Binding-site contacts:
Ligand atom C8 contacts residue VAL199 of chain 57.B at 3.7 Å (hydrophobic).
Ligand atom C2 contacts residue ILE194 of chain 57.B at 3.5 Å (hydrophobic).
Ligand atom C12 contacts residue PHE237 of chain 57.B at 3.5 Å (hydrophobic).
Ligand atom C5 contacts residue VAL196 of chain 57.B at 3.8 Å (hydrophobic).
Ligand atom O14 contacts residue MET132 of chain 57.B at 3.4 Å.
Ligand atom C25 contacts residue ASP236 of chain 57.B at 3.5 Å.
Ligand atom O22 contacts residue TYR112 of chain 57.B at 3.5 Å.
Ligand atom C8 contacts residue VAL196 of chain 57.B at 3.6 Å (hydrophobic).
Ligand atom N4 contacts residue LEU134 of chain 57.B at 3.7 Å.
Ligand atom C3 contacts residue TYR159 of chain 57.B at 3.6 Å (hydrophobic).
Ligand atom C18 contacts residue TYR112 of chain 57.B at 3.7 Å (hydrophobic).
Ligand atom O22 contacts residue TYR205 of chain 57.B at 3.8 Å.
Ligand atom C18 contacts residue PHE237 of chain 57.B at 3.6 Å (hydrophobic).
Ligand atom C1 contacts residue PRO181 of chain 57.B at 3.7 Å (hydrophobic).
Ligand atom N3 contacts residue LEU240 of chain 57.B at 3.5 Å.
Ligand atom N3 contacts residue TYR159 of chain 57.B at 3.9 Å.
Ligand atom C4 contacts residue VAL196 of chain 57.B at 3.9 Å (hydrophobic).
Ligand atom C10 contacts residue ILE110 of chain 57.B at 3.5 Å (hydrophobic).
Ligand atom C11 contacts residue ILE110 of chain 57.B at 3.6 Å (hydrophobic).
Ligand atom C17 contacts residue PHE237 of chain 57.B at 3.7 Å (hydrophobic).
Ligand atom C11 contacts residue LEU134 of chain 57.B at 3.8 Å (hydrophobic).
Ligand atom C19 contacts residue TYR205 of chain 57.B at 3.7 Å (hydrophobic).
Ligand atom C17 contacts residue TYR112 of chain 57.B at 3.8 Å (hydrophobic).
Ligand atom O23 contacts residue PHE237 of chain 57.B at 3.8 Å.
Ligand atom C4 contacts residue TYR159 of chain 57.B at 3.5 Å (hydrophobic).
Ligand atom C10 contacts residue MET132 of chain 57.B at 3.3 Å (hydrophobic).
Ligand atom C7 contacts residue TYR159 of chain 57.B at 3.7 Å (hydrophobic).
Ligand atom C7 contacts residue VAL196 of chain 57.B at 3.6 Å (hydrophobic).
Ligand atom C20 contacts residue TYR205 of chain 57.B at 3.5 Å (hydrophobic).
Ligand atom C13 contacts residue MET132 of chain 57.B at 3.8 Å (hydrophobic).
Ligand atom N3 contacts residue ILE194 of chain 57.B at 3.6 Å.
Ligand atom C25 contacts residue SER206 of chain 57.B at 3.8 Å.
Ligand atom C13 contacts residue VAL199 of chain 57.B at 3.7 Å (hydrophobic).
Ligand atom C3 contacts residue ALA24 of chain 57.D at 3.5 Å (hydrophobic).
Ligand atom C21 contacts residue TYR112 of chain 57.B at 3.3 Å (hydrophobic).
Ligand atom C2 contacts residue TYR159 of chain 57.B at 3.5 Å (hydrophobic).
Ligand atom N4 contacts residue LEU240 of chain 57.B at 3.6 Å.
Ligand atom O23 contacts residue TYR112 of chain 57.B at 3.5 Å.
Ligand atom N6 contacts residue VAL196 of chain 57.B at 3.9 Å.
Ligand atom C21 contacts residue PHE237 of chain 57.B at 3.7 Å (hydrophobic).

Sequence of chain 57.B:
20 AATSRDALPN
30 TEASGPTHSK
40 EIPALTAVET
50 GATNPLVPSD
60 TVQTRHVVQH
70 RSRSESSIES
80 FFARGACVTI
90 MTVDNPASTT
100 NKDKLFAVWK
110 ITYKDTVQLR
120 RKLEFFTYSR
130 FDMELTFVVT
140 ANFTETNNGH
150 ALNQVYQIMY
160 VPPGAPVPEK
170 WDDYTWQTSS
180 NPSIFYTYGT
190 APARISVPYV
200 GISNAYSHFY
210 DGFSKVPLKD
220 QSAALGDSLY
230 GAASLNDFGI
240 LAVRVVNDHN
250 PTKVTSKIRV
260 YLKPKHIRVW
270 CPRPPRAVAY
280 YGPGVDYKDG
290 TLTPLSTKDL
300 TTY

Sequence of chain 57.D:
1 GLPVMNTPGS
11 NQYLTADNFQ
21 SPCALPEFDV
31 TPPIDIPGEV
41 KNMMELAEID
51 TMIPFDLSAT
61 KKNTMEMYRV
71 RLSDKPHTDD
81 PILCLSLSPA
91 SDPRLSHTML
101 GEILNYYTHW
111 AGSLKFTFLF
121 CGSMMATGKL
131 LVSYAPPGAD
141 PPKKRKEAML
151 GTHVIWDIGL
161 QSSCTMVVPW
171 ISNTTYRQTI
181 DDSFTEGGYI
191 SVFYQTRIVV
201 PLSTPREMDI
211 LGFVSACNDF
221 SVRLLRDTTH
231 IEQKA

A small-molecule ligand and the protein it binds are described below.
Small molecule (SMILES): CCOC(=O)c1ccc(OCCC2CCN(c3ccc(C)nn3)CC2)cc1